The protein below binds the small molecule below.
Small molecule (SMILES): O=C(O)[C@@H]1CCCN1

Sequence of chain 1.C:
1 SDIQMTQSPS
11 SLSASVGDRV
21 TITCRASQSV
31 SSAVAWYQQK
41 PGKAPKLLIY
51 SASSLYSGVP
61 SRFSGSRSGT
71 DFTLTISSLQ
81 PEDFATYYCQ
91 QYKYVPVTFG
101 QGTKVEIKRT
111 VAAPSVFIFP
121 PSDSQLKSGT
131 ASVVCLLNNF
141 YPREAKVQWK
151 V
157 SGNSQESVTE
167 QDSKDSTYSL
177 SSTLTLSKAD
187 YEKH

Binding-site contacts:
Ligand atom CB contacts residue TYR92 of chain 1.C at 4.2 Å (hydrophobic).
Ligand atom N contacts residue EDO1 of chain 1.K at 3.7 Å.
Ligand atom N contacts residue TYR92 of chain 1.C at 3.5 Å (h-bond).
Ligand atom O contacts residue EDO1 of chain 1.K at 3.9 Å.
Ligand atom C contacts residue TYR92 of chain 1.C at 4.0 Å (hydrophobic).
Ligand atom CA contacts residue TYR92 of chain 1.C at 4.2 Å (hydrophobic).
Ligand atom CD contacts residue TYR94 of chain 1.C at 4.4 Å (hydrophobic).
Ligand atom O contacts residue TYR92 of chain 1.C at 4.4 Å.
Ligand atom N contacts residue LYS93 of chain 1.C at 3.8 Å.
Ligand atom N contacts residue VAL95 of chain 1.C at 4.2 Å.
Ligand atom CG contacts residue TYR92 of chain 1.C at 3.3 Å (hydrophobic).
Ligand atom O contacts residue LYS93 of chain 1.C at 4.3 Å.
Ligand atom CD contacts residue TYR92 of chain 1.C at 3.3 Å (hydrophobic).
Ligand atom OXT contacts residue TYR107 of chain 1.B at 3.7 Å.
Ligand atom CD contacts residue VAL95 of chain 1.C at 3.9 Å (hydrophobic).
Ligand atom CG contacts residue TYR107 of chain 1.B at 3.9 Å (hydrophobic).
Ligand atom CA contacts residue EDO1 of chain 1.K at 4.5 Å.
Ligand atom OXT contacts residue TYR92 of chain 1.C at 4.2 Å.
Ligand atom CB contacts residue TYR107 of chain 1.B at 3.8 Å (hydrophobic).

Sequence of chain 1.B:
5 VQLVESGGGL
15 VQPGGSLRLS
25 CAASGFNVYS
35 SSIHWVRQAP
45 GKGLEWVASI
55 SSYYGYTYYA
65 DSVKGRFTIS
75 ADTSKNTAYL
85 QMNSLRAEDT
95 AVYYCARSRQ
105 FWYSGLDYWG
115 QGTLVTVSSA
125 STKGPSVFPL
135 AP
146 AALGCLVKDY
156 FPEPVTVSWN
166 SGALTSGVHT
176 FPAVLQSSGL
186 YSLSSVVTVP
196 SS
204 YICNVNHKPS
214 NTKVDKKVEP